Sequence of chain 1.C:
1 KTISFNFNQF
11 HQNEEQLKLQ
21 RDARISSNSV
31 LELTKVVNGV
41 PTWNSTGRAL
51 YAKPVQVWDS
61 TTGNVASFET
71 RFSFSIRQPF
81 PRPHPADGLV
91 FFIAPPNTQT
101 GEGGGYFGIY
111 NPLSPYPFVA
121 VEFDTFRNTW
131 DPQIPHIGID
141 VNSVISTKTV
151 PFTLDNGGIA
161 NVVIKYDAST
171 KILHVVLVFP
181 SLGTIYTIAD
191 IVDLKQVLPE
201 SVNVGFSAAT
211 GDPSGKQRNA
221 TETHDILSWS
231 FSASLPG

A protein and the small-molecule ligand that binds it are described below.
Small molecule (SMILES): CC(=O)N[C@@H]1[C@@H](O)[C@H](O)[C@@H](CO)O[C@H]1O

Binding-site contacts:
Ligand atom C7 contacts residue PRO213 of chain 1.C at 4.4 Å (hydrophobic).
Ligand atom C4 contacts residue ASN44 of chain 1.C at 4.2 Å.
Ligand atom N2 contacts residue ASN44 of chain 1.C at 3.0 Å (h-bond).
Ligand atom O7 contacts residue TRP43 of chain 1.C at 4.5 Å.
Ligand atom O7 contacts residue PRO213 of chain 1.C at 3.5 Å.
Ligand atom O5 contacts residue ASN44 of chain 1.C at 2.4 Å (h-bond).
Ligand atom C6 contacts residue ARG21 of chain 1.C at 4.1 Å.
Ligand atom C1 contacts residue ASN44 of chain 1.C at 1.4 Å.
Ligand atom C5 contacts residue ASN44 of chain 1.C at 3.7 Å.
Ligand atom C3 contacts residue ASN44 of chain 1.C at 3.8 Å.
Ligand atom O7 contacts residue ASN44 of chain 1.C at 3.5 Å (h-bond).
Ligand atom C7 contacts residue ASN44 of chain 1.C at 3.2 Å.
Ligand atom O6 contacts residue ARG21 of chain 1.C at 4.5 Å.
Ligand atom C2 contacts residue ASN44 of chain 1.C at 2.5 Å.
Ligand atom C8 contacts residue ASN44 of chain 1.C at 4.1 Å.